A small-molecule ligand and the protein it binds are described below.
Small molecule (SMILES): CC(=O)N[C@@H]1[C@@H](O)[C@H](O)[C@@H](CO)O[C@H]1O

Binding-site contacts:
Ligand atom C8 contacts residue LYS124 of chain 1.A at 3.7 Å.
Ligand atom C7 contacts residue LYS124 of chain 1.A at 3.8 Å.
Ligand atom C2 contacts residue ASN125 of chain 1.A at 2.6 Å.
Ligand atom C7 contacts residue ASN125 of chain 1.A at 3.9 Å.
Ligand atom C3 contacts residue ASN125 of chain 1.A at 3.9 Å.
Ligand atom O7 contacts residue ASN125 of chain 1.A at 4.0 Å.
Ligand atom C4 contacts residue ASN125 of chain 1.A at 4.3 Å.
Ligand atom C1 contacts residue ASN125 of chain 1.A at 1.4 Å.
Ligand atom C5 contacts residue ASN125 of chain 1.A at 3.6 Å.
Ligand atom N2 contacts residue ASN125 of chain 1.A at 3.0 Å (h-bond).
Ligand atom O5 contacts residue ASN125 of chain 1.A at 2.4 Å (h-bond).
Ligand atom O7 contacts residue LYS124 of chain 1.A at 3.6 Å.

Sequence of chain 1.A:
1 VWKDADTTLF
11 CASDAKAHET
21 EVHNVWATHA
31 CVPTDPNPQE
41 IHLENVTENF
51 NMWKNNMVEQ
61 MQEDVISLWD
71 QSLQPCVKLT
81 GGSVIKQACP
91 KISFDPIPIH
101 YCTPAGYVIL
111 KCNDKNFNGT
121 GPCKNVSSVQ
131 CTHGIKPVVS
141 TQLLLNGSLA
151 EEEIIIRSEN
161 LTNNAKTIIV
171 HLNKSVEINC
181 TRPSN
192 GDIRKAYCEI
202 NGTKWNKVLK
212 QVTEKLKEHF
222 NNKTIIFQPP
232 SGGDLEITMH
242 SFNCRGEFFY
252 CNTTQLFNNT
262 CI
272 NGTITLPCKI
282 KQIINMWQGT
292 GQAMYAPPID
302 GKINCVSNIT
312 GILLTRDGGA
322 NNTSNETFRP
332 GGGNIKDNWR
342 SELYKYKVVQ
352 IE